Sequence of chain 1.E:
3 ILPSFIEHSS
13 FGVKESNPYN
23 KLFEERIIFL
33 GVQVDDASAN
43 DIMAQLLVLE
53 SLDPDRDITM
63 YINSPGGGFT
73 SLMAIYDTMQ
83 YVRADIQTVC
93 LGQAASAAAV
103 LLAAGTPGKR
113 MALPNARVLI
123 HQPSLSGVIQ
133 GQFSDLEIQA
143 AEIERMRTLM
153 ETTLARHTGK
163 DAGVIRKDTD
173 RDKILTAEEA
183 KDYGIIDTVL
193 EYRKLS

This small molecule binds to this protein.
Small molecule (SMILES): CC(C)C[C@H](N)C(=O)O

Binding-site contacts:
Ligand atom CA contacts residue SER126 of chain 1.E at 3.9 Å.
Ligand atom CD1 contacts residue PRO125 of chain 1.E at 3.2 Å (hydrophobic).
Ligand atom CD1 contacts residue ILE145 of chain 1.E at 3.7 Å (hydrophobic).
Ligand atom CG contacts residue S0R1 of chain 1.Z at 3.7 Å.
Ligand atom CD1 contacts residue SER126 of chain 1.E at 3.8 Å.
Ligand atom CA contacts residue LEU127 of chain 1.E at 4.5 Å (hydrophobic).
Ligand atom C contacts residue LEU127 of chain 1.E at 3.6 Å (hydrophobic).
Ligand atom CB contacts residue LEU127 of chain 1.E at 4.2 Å (hydrophobic).
Ligand atom CD2 contacts residue PRO125 of chain 1.E at 3.7 Å (hydrophobic).
Ligand atom CG contacts residue PRO125 of chain 1.E at 3.5 Å (hydrophobic).
Ligand atom N contacts residue SER126 of chain 1.E at 3.1 Å (h-bond).
Ligand atom CD2 contacts residue MET148 of chain 1.E at 3.5 Å (hydrophobic).
Ligand atom CA contacts residue S0R1 of chain 1.Z at 2.4 Å.
Ligand atom N contacts residue S0R1 of chain 1.Z at 1.3 Å.
Ligand atom CB contacts residue SER126 of chain 1.E at 3.6 Å.
Ligand atom OXT contacts residue LEU127 of chain 1.E at 4.0 Å.
Ligand atom O contacts residue LEU127 of chain 1.E at 3.0 Å.
Ligand atom CD2 contacts residue S0R1 of chain 1.Z at 4.0 Å.
Ligand atom O contacts residue S0R1 of chain 1.Z at 3.5 Å.
Ligand atom OXT contacts residue S0R1 of chain 1.Z at 4.4 Å.
Ligand atom C contacts residue S0R1 of chain 1.Z at 3.4 Å.
Ligand atom CD2 contacts residue PHE71 of chain 1.E at 3.7 Å (hydrophobic).
Ligand atom CG contacts residue SER126 of chain 1.E at 3.5 Å.
Ligand atom CB contacts residue S0R1 of chain 1.Z at 3.5 Å.